Binding-site contacts:
Ligand atom C2 contacts residue ASN343 of chain 1.A at 2.4 Å.
Ligand atom C4 contacts residue ASN343 of chain 1.A at 4.2 Å.
Ligand atom C1 contacts residue ASN343 of chain 1.A at 1.4 Å.
Ligand atom C8 contacts residue PHE338 of chain 1.A at 4.0 Å (hydrophobic).
Ligand atom O5 contacts residue ASN343 of chain 1.A at 2.4 Å (h-bond).
Ligand atom C7 contacts residue GLY339 of chain 1.A at 4.3 Å.
Ligand atom C8 contacts residue GLY339 of chain 1.A at 4.0 Å.
Ligand atom C5 contacts residue ASN343 of chain 1.A at 3.7 Å.
Ligand atom N2 contacts residue ASN343 of chain 1.A at 2.8 Å (h-bond).
Ligand atom C3 contacts residue ASN343 of chain 1.A at 3.7 Å.
Ligand atom O7 contacts residue GLY339 of chain 1.A at 4.3 Å.
Ligand atom O7 contacts residue ASN343 of chain 1.A at 4.0 Å.
Ligand atom C7 contacts residue ASN343 of chain 1.A at 3.6 Å.

A protein and the small-molecule ligand that binds it are described below.
Small molecule (SMILES): CC(=O)N[C@@H]1[C@@H](O)[C@H](O)[C@@H](CO)O[C@H]1O

Sequence of chain 1.A:
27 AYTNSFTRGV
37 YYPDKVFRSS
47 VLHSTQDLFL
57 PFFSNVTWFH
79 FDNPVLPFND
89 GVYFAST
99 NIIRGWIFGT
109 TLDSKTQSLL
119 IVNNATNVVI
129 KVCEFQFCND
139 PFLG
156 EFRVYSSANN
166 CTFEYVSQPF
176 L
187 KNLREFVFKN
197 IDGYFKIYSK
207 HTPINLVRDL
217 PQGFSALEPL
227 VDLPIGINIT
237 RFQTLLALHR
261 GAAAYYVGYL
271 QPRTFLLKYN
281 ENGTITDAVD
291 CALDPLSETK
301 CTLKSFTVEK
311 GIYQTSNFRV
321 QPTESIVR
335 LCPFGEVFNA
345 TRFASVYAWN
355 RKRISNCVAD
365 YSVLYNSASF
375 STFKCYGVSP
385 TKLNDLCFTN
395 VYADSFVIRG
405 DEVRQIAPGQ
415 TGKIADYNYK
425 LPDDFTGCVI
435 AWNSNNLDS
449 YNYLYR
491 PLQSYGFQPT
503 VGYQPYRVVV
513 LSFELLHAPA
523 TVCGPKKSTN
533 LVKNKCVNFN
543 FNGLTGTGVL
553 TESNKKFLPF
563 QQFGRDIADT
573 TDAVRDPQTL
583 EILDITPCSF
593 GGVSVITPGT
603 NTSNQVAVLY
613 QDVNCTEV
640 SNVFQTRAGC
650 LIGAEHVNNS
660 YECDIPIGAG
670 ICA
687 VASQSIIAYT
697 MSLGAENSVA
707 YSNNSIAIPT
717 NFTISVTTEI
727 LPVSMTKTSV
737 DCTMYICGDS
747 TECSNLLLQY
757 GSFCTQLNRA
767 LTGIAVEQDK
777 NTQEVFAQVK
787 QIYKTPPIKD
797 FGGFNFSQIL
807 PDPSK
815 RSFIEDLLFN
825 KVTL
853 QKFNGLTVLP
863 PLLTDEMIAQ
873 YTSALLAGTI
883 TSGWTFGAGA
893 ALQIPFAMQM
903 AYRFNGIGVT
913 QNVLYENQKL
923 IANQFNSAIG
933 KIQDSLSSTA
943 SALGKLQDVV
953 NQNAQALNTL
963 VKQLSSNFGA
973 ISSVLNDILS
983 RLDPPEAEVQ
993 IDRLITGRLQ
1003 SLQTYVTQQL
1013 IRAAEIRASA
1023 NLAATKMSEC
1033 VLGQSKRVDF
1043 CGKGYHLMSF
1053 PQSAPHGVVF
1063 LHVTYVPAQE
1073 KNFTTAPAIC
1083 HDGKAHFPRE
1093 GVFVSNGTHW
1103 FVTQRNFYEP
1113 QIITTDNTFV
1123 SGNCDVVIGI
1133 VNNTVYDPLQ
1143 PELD